Sequence of chain 10.B:
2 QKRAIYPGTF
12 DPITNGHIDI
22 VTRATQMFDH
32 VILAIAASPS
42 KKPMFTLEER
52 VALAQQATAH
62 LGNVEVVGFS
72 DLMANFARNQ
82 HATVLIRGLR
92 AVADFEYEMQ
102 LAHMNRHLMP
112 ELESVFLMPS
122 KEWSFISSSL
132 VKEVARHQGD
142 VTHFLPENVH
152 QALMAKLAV

This protein binds this small molecule.
Small molecule (SMILES): c1ccc(Cn2cnc3ncccc32)cc1

Binding-site contacts:
Ligand atom C7 contacts residue LEU73 of chain 3.B at 3.9 Å (hydrophobic).
Ligand atom C8 contacts residue LEU73 of chain 3.B at 3.6 Å (hydrophobic).
Ligand atom C11 contacts residue TYR98 of chain 3.B at 4.1 Å (hydrophobic).
Ligand atom C10 contacts residue TYR98 of chain 3.B at 3.8 Å (hydrophobic).
Ligand atom C contacts residue GLU134 of chain 10.B at 3.8 Å.
Ligand atom C4 contacts residue ALA37 of chain 3.B at 4.1 Å (hydrophobic).
Ligand atom C7 contacts residue MET74 of chain 3.B at 3.3 Å (hydrophobic).
Ligand atom C9 contacts residue LEU102 of chain 3.B at 3.6 Å (hydrophobic).
Ligand atom C1 contacts residue ALA37 of chain 3.B at 4.5 Å (hydrophobic).
Ligand atom C8 contacts residue MET74 of chain 3.B at 4.1 Å (hydrophobic).
Ligand atom N2 contacts residue LEU73 of chain 3.B at 3.5 Å.
Ligand atom C2 contacts residue PHE70 of chain 3.B at 4.0 Å (hydrophobic).
Ligand atom C9 contacts residue VAL135 of chain 10.B at 3.9 Å (hydrophobic).
Ligand atom C2 contacts residue MET74 of chain 3.B at 3.9 Å (hydrophobic).
Ligand atom C3 contacts residue ALA37 of chain 3.B at 3.7 Å (hydrophobic).
Ligand atom N2 contacts residue LEU102 of chain 3.B at 4.0 Å.
Ligand atom C9 contacts residue LEU73 of chain 3.B at 4.3 Å (hydrophobic).
Ligand atom C10 contacts residue LEU131 of chain 10.B at 4.0 Å (hydrophobic).
Ligand atom C12 contacts residue GLU134 of chain 10.B at 4.1 Å.
Ligand atom N contacts residue MET74 of chain 3.B at 4.4 Å.
Ligand atom C4 contacts residue GLY9 of chain 3.B at 3.6 Å.
Ligand atom C3 contacts residue PHE70 of chain 3.B at 4.0 Å (hydrophobic).
Ligand atom N2 contacts residue ASN106 of chain 3.B at 4.4 Å.
Ligand atom C7 contacts residue ASP72 of chain 3.B at 4.3 Å.
Ligand atom C2 contacts residue ALA37 of chain 3.B at 3.9 Å (hydrophobic).
Ligand atom C5 contacts residue THR10 of chain 3.B at 3.7 Å.
Ligand atom C10 contacts residue LEU102 of chain 3.B at 4.0 Å (hydrophobic).
Ligand atom C9 contacts residue LEU131 of chain 10.B at 4.2 Å (hydrophobic).
Ligand atom C4 contacts residue THR10 of chain 3.B at 3.9 Å.
Ligand atom C12 contacts residue MET74 of chain 3.B at 4.4 Å (hydrophobic).
Ligand atom C11 contacts residue GLU134 of chain 10.B at 3.5 Å.
Ligand atom C10 contacts residue GLU134 of chain 10.B at 3.8 Å.
Ligand atom N2 contacts residue MET74 of chain 3.B at 4.3 Å.
Ligand atom C3 contacts residue GLY9 of chain 3.B at 4.0 Å.
Ligand atom N contacts residue GLU134 of chain 10.B at 4.3 Å.
Ligand atom C1 contacts residue MET74 of chain 3.B at 4.5 Å (hydrophobic).
Ligand atom C3 contacts residue MET74 of chain 3.B at 3.9 Å (hydrophobic).
Ligand atom N2 contacts residue VAL135 of chain 10.B at 4.4 Å.
Ligand atom N1 contacts residue MET74 of chain 3.B at 2.8 Å (h-bond).
Ligand atom N1 contacts residue LEU73 of chain 3.B at 3.4 Å.

Sequence of chain 3.B:
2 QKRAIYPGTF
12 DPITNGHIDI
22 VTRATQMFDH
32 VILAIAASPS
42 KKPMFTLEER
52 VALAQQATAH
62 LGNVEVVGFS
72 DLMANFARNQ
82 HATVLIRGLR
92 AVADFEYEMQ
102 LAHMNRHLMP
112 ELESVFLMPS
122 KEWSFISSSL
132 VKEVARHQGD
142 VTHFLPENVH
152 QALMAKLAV